A small-molecule ligand and the protein it binds are described below.
Small molecule (SMILES): CC(=O)N[C@H]1[C@H](O[C@H]2[C@H](O)[C@@H](NC(C)=O)CO[C@@H]2CO)O[C@H](CO)[C@@H](O[C@@H]2O[C@H](CO)[C@@H](O)[C@H](O)[C@@H]2O)[C@@H]1O

Binding-site contacts:
Ligand atom O5 contacts residue GLU261 of chain 1.A at 4.4 Å.
Ligand atom C1 contacts residue ASN273 of chain 1.A at 1.4 Å.
Ligand atom C8 contacts residue ASN273 of chain 1.A at 4.1 Å.
Ligand atom C1 contacts residue GLU261 of chain 1.A at 3.5 Å.
Ligand atom C2 contacts residue GLU261 of chain 1.A at 3.6 Å.
Ligand atom C8 contacts residue GLY271 of chain 1.A at 3.7 Å.
Ligand atom N2 contacts residue ASN273 of chain 1.A at 2.7 Å (h-bond).
Ligand atom C8 contacts residue GLU261 of chain 1.A at 3.7 Å.
Ligand atom C4 contacts residue GLU261 of chain 1.A at 4.3 Å.
Ligand atom C3 contacts residue ASN273 of chain 1.A at 3.6 Å.
Ligand atom C4 contacts residue ASN273 of chain 1.A at 4.1 Å.
Ligand atom N2 contacts residue GLU261 of chain 1.A at 3.2 Å (salt-bridge).
Ligand atom O3 contacts residue GLU261 of chain 1.A at 4.3 Å.
Ligand atom C7 contacts residue GLU261 of chain 1.A at 4.3 Å.
Ligand atom O5 contacts residue ASN273 of chain 1.A at 2.3 Å (h-bond).
Ligand atom C2 contacts residue ASN273 of chain 1.A at 2.2 Å.
Ligand atom C7 contacts residue ASN273 of chain 1.A at 3.0 Å.
Ligand atom O4 contacts residue GLU261 of chain 1.A at 4.5 Å.
Ligand atom C5 contacts residue ASN273 of chain 1.A at 3.6 Å.
Ligand atom C5 contacts residue GLU261 of chain 1.A at 4.2 Å.
Ligand atom O7 contacts residue ASN273 of chain 1.A at 3.1 Å (h-bond).
Ligand atom C8 contacts residue ALA262 of chain 1.A at 4.3 Å (hydrophobic).
Ligand atom C8 contacts residue LEU272 of chain 1.A at 4.4 Å (hydrophobic).
Ligand atom C3 contacts residue GLU261 of chain 1.A at 3.4 Å.
Ligand atom O7 contacts residue GLU261 of chain 1.A at 4.5 Å.

Sequence of chain 1.A:
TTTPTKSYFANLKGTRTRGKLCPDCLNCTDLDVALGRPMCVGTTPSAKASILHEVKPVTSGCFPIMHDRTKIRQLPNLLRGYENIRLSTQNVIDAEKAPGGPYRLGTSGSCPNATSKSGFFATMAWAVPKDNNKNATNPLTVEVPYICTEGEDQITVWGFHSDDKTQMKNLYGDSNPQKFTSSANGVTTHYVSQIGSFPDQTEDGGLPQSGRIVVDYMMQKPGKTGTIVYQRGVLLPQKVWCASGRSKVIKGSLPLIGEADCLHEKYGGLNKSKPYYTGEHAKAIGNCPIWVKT